Sequence of chain 2.B:
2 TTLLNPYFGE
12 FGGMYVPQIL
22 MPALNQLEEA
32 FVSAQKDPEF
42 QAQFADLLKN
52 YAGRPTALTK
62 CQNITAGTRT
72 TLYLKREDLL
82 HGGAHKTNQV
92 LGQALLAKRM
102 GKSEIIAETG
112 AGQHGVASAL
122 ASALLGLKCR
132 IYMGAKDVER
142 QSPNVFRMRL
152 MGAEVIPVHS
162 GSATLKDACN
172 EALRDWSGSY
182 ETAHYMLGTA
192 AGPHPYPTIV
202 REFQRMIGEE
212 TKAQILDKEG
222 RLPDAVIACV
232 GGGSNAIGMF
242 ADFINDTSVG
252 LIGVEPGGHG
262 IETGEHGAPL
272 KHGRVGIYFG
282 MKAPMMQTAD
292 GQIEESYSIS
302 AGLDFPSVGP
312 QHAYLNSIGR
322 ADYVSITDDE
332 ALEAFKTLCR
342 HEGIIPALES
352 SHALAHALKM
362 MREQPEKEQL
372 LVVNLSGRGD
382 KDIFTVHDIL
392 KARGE

Binding-site contacts:
Ligand atom P18 contacts residue GLY111 of chain 2.B at 3.6 Å.
Ligand atom C2 contacts residue LEU188 of chain 2.B at 3.5 Å (hydrophobic).
Ligand atom C12 contacts residue THR190 of chain 2.B at 3.5 Å.
Ligand atom C3 contacts residue LEU188 of chain 2.B at 3.6 Å (hydrophobic).
Ligand atom C4 contacts residue GLU109 of chain 2.B at 3.7 Å.
Ligand atom O21 contacts residue GLN114 of chain 2.B at 3.7 Å.
Ligand atom F11 contacts residue TYR186 of chain 2.B at 3.3 Å.
Ligand atom O20 contacts residue ALA112 of chain 2.B at 3.1 Å (h-bond).
Ligand atom O7 contacts residue GLY193 of chain 2.B at 3.5 Å.
Ligand atom O21 contacts residue HIS115 of chain 2.B at 3.0 Å (h-bond).
Ligand atom O19 contacts residue LYS87 of chain 2.B at 3.3 Å (salt-bridge).
Ligand atom F10 contacts residue PHE280 of chain 2.B at 3.6 Å.
Ligand atom C5 contacts residue PHE306 of chain 2.B at 3.2 Å (hydrophobic).
Ligand atom C4 contacts residue THR190 of chain 2.B at 3.7 Å.
Ligand atom C12 contacts residue GLU109 of chain 2.B at 3.6 Å.
Ligand atom F11 contacts residue LEU188 of chain 2.B at 3.7 Å.
Ligand atom O19 contacts residue HIS115 of chain 2.B at 3.6 Å.
Ligand atom C2 contacts residue CYS170 of chain 2.B at 3.5 Å (hydrophobic).
Ligand atom F9 contacts residue PRO194 of chain 2.B at 3.6 Å.
Ligand atom F10 contacts residue CYS170 of chain 2.B at 3.5 Å.
Ligand atom C16 contacts residue GLU109 of chain 2.B at 3.6 Å.
Ligand atom O14 contacts residue THR190 of chain 2.B at 3.2 Å.
Ligand atom F9 contacts residue PHE280 of chain 2.B at 2.9 Å.
Ligand atom N13 contacts residue GLU109 of chain 2.B at 2.6 Å (salt-bridge).
Ligand atom O20 contacts residue GLY111 of chain 2.B at 2.9 Å (h-bond).
Ligand atom O17 contacts residue HIS115 of chain 2.B at 3.4 Å.
Ligand atom C2 contacts residue TYR186 of chain 2.B at 3.4 Å (hydrophobic).
Ligand atom O19 contacts residue PLP1 of chain 2.E at 3.5 Å.
Ligand atom C3 contacts residue CYS170 of chain 2.B at 3.4 Å (hydrophobic).
Ligand atom C5 contacts residue THR190 of chain 2.B at 3.4 Å.
Ligand atom C1 contacts residue LEU188 of chain 2.B at 3.6 Å (hydrophobic).
Ligand atom C15 contacts residue GLY189 of chain 2.B at 3.7 Å.
Ligand atom O21 contacts residue THR110 of chain 2.B at 2.4 Å (h-bond).
Ligand atom O21 contacts residue GLY111 of chain 2.B at 3.2 Å (h-bond).
Ligand atom C15 contacts residue GLU109 of chain 2.B at 3.4 Å.
Ligand atom O14 contacts residue PHE306 of chain 2.B at 3.4 Å.
Ligand atom C6 contacts residue PHE306 of chain 2.B at 3.5 Å (hydrophobic).
Ligand atom O7 contacts residue PHE280 of chain 2.B at 3.7 Å.
Ligand atom O21 contacts residue GLY113 of chain 2.B at 3.7 Å.
Ligand atom C3 contacts residue GLU109 of chain 2.B at 3.0 Å.

This small molecule binds to this protein.
Small molecule (SMILES): O=C(NCCOP(=O)(O)O)c1ccc(OC(F)(F)F)cc1